Binding-site contacts:
Ligand atom O2 contacts residue ZN1 of chain 1.B at 2.0 Å.
Ligand atom C18 contacts residue GLU378 of chain 1.A at 3.3 Å.
Ligand atom C6 contacts residue TYR386 of chain 1.A at 3.6 Å (hydrophobic).
Ligand atom O5 contacts residue ARG295 of chain 1.A at 3.5 Å (salt-bridge).
Ligand atom N1 contacts residue GLU303 of chain 1.A at 2.9 Å (salt-bridge).
Ligand atom C6 contacts residue ZN1 of chain 1.B at 3.4 Å.
Ligand atom C22 contacts residue GLU125 of chain 1.A at 3.5 Å.
Ligand atom C7 contacts residue ZN1 of chain 1.B at 3.0 Å.
Ligand atom N2 contacts residue GLU269 of chain 1.A at 2.7 Å (salt-bridge).
Ligand atom O2 contacts residue HIS306 of chain 1.A at 3.0 Å (h-bond).
Ligand atom C8 contacts residue ZN1 of chain 1.B at 3.6 Å.
Ligand atom O4 contacts residue VAL265 of chain 1.A at 3.3 Å.
Ligand atom O4 contacts residue GLY266 of chain 1.A at 2.7 Å (h-bond).
Ligand atom C7 contacts residue ALA267 of chain 1.A at 3.4 Å (hydrophobic).
Ligand atom C1 contacts residue THR298 of chain 1.A at 3.6 Å.
Ligand atom C8 contacts residue GLU325 of chain 1.A at 3.5 Å.
Ligand atom C8 contacts residue TYR386 of chain 1.A at 3.6 Å (hydrophobic).
Ligand atom O1 contacts residue TYR386 of chain 1.A at 2.6 Å (h-bond).
Ligand atom O5 contacts residue GLY266 of chain 1.A at 3.3 Å (h-bond).
Ligand atom C9 contacts residue ALA267 of chain 1.A at 3.3 Å (hydrophobic).
Ligand atom C7 contacts residue GLU303 of chain 1.A at 3.3 Å.
Ligand atom N2 contacts residue LYS324 of chain 1.A at 3.6 Å (salt-bridge).
Ligand atom O4 contacts residue ALA267 of chain 1.A at 3.1 Å (h-bond).
Ligand atom C2 contacts residue HIS302 of chain 1.A at 3.4 Å.
Ligand atom O2 contacts residue GLU269 of chain 1.A at 3.3 Å (salt-bridge).
Ligand atom C3 contacts residue HIS302 of chain 1.A at 3.6 Å.
Ligand atom C23 contacts residue GLY266 of chain 1.A at 3.3 Å.
Ligand atom C1 contacts residue HIS302 of chain 1.A at 3.5 Å.
Ligand atom O2 contacts residue GLU325 of chain 1.A at 3.6 Å (salt-bridge).
Ligand atom C21 contacts residue GLU125 of chain 1.A at 3.5 Å.
Ligand atom O2 contacts residue GLU303 of chain 1.A at 2.5 Å (salt-bridge).
Ligand atom C12 contacts residue TYR381 of chain 1.A at 3.4 Å (hydrophobic).
Ligand atom C18 contacts residue ASN879 of chain 1.A at 3.6 Å.
Ligand atom N2 contacts residue ZN1 of chain 1.B at 3.6 Å.
Ligand atom O2 contacts residue HIS302 of chain 1.A at 3.1 Å (h-bond).
Ligand atom C6 contacts residue GLU303 of chain 1.A at 3.6 Å.
Ligand atom C19 contacts residue GLU378 of chain 1.A at 3.5 Å.
Ligand atom N2 contacts residue GLU125 of chain 1.A at 2.8 Å (salt-bridge).
Ligand atom N2 contacts residue GLU325 of chain 1.A at 3.0 Å (salt-bridge).
Ligand atom C11 contacts residue TYR386 of chain 1.A at 3.6 Å (hydrophobic).

Sequence of chain 1.A:
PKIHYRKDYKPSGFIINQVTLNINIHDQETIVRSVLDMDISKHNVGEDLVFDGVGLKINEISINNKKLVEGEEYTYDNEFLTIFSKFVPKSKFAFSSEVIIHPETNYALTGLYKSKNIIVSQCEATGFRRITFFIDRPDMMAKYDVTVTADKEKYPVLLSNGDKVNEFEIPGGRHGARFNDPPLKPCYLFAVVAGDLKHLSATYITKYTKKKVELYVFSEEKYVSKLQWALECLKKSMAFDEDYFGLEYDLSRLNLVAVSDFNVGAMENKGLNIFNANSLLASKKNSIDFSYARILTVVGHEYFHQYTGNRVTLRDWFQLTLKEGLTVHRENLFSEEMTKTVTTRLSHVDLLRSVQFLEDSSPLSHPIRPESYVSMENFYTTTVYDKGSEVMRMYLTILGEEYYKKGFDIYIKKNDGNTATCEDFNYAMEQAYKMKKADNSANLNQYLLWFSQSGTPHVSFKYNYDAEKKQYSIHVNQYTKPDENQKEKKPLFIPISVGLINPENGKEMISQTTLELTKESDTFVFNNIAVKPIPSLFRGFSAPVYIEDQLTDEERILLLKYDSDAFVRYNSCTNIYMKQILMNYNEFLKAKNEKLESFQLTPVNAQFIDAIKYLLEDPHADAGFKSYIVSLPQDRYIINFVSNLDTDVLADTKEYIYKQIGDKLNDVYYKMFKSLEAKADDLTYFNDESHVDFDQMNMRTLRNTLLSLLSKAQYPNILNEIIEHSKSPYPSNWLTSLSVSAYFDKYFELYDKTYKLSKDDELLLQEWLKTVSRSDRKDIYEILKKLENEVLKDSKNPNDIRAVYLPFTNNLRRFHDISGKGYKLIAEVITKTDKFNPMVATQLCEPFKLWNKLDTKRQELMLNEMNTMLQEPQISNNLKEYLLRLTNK

The protein below binds the small molecule below.
Small molecule (SMILES): CC(C)C[C@H](NC(=O)[C@@H](O)[C@H](N)Cc1ccc(OCc2ccccc2)cc1)C(=O)O